Sequence of chain 2.C:
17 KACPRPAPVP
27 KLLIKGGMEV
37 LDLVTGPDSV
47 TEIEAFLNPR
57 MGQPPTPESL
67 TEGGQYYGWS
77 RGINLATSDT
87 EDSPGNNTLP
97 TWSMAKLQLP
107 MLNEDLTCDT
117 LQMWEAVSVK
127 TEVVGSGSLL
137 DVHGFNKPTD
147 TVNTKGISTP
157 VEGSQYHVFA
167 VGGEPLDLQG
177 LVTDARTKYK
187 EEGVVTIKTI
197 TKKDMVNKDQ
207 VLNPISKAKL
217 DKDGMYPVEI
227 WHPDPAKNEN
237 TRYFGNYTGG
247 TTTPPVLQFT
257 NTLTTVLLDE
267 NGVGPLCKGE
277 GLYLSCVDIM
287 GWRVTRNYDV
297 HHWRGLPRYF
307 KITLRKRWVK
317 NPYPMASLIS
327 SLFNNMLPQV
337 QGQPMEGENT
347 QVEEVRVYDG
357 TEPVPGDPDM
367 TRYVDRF

Sequence of chain 2.B:
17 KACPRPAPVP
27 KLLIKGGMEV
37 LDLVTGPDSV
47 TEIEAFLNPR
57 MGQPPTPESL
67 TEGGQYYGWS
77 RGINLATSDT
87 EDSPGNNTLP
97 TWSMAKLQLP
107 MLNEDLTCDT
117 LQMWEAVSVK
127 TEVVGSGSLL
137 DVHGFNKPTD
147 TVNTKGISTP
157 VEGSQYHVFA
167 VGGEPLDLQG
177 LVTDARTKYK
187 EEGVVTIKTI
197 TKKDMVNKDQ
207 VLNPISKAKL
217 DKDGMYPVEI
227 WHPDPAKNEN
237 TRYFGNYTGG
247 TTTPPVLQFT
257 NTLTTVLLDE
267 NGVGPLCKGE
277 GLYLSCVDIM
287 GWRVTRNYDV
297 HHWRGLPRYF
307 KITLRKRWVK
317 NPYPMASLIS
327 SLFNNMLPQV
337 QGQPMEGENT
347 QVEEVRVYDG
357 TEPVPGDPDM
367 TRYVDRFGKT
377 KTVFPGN

The small molecule below binds the protein below.
Small molecule (SMILES): CC(=O)N[C@@H]1[C@@H](O[C@@H]2O[C@H](CO)[C@H](O)[C@H](O[C@]3(C(=O)O)C[C@H](O)[C@@H](NC(C)=O)[C@H]([C@H](O)[C@H](O)CO)O3)[C@H]2O)[C@H](O)[C@@H](CO[C@]2(C(=O)O)C[C@H](O)[C@@H](NC(C)=O)[C@H]([C@H](O)[C@H](O)CO)O2)O[C@H]1O

Binding-site contacts:
Ligand atom C4 contacts residue GLY78 of chain 2.B at 3.6 Å.
Ligand atom O3 contacts residue GLY78 of chain 2.B at 3.4 Å.
Ligand atom C7 contacts residue TYR72 of chain 2.B at 4.3 Å (hydrophobic).
Ligand atom O6 contacts residue ASN93 of chain 2.B at 3.2 Å (h-bond).
Ligand atom O4 contacts residue VAL296 of chain 2.B at 4.0 Å.
Ligand atom C6 contacts residue ASN93 of chain 2.B at 3.2 Å.
Ligand atom C8 contacts residue ARG77 of chain 2.B at 4.3 Å.
Ligand atom O4 contacts residue GLY78 of chain 2.B at 3.0 Å.
Ligand atom O1A contacts residue GLY78 of chain 2.B at 4.0 Å.
Ligand atom O1B contacts residue ASN80 of chain 2.B at 4.3 Å.
Ligand atom C5 contacts residue ASN93 of chain 2.B at 4.3 Å.
Ligand atom C1 contacts residue ARG77 of chain 2.B at 3.4 Å.
Ligand atom O3 contacts residue VAL296 of chain 2.B at 4.0 Å.
Ligand atom C4 contacts residue ARG77 of chain 2.B at 4.0 Å.
Ligand atom O1A contacts residue TYR72 of chain 2.B at 3.4 Å.
Ligand atom O8 contacts residue ARG77 of chain 2.B at 3.4 Å (salt-bridge).
Ligand atom C4 contacts residue TYR72 of chain 2.B at 4.1 Å (hydrophobic).
Ligand atom O1B contacts residue SER89 of chain 2.B at 4.1 Å.
Ligand atom O4 contacts residue ILE79 of chain 2.B at 3.6 Å (h-bond).
Ligand atom C3 contacts residue VAL296 of chain 2.B at 3.5 Å (hydrophobic).
Ligand atom C2 contacts residue GLY78 of chain 2.B at 4.1 Å.
Ligand atom C3 contacts residue GLY78 of chain 2.B at 4.1 Å.
Ligand atom O1B contacts residue ARG77 of chain 2.B at 3.1 Å (salt-bridge).
Ligand atom O4 contacts residue HIS298 of chain 2.B at 2.9 Å (h-bond).
Ligand atom C1 contacts residue TYR72 of chain 2.B at 4.1 Å (hydrophobic).
Ligand atom O4 contacts residue ASN80 of chain 2.B at 4.2 Å.
Ligand atom C3 contacts residue ARG77 of chain 2.B at 3.9 Å.
Ligand atom C6 contacts residue TYR72 of chain 2.B at 4.0 Å (hydrophobic).
Ligand atom N5 contacts residue TYR72 of chain 2.B at 3.1 Å (h-bond).
Ligand atom O1B contacts residue TYR72 of chain 2.B at 4.2 Å.
Ligand atom O1A contacts residue ARG77 of chain 2.B at 2.9 Å (salt-bridge).
Ligand atom C3 contacts residue GLY78 of chain 2.B at 3.9 Å.
Ligand atom C3 contacts residue HIS298 of chain 2.B at 3.4 Å.
Ligand atom O8 contacts residue TYR72 of chain 2.B at 3.4 Å (h-bond).
Ligand atom C10 contacts residue TYR72 of chain 2.B at 4.1 Å (hydrophobic).
Ligand atom C5 contacts residue TYR72 of chain 2.B at 3.9 Å (hydrophobic).
Ligand atom C11 contacts residue ASP85 of chain 2.C at 4.0 Å.
Ligand atom C11 contacts residue TYR72 of chain 2.B at 4.0 Å (hydrophobic).
Ligand atom C4 contacts residue HIS298 of chain 2.B at 3.4 Å.
Ligand atom O4 contacts residue THR291 of chain 2.B at 3.1 Å.